Binding-site contacts:
Ligand atom OE2 contacts residue ALA149 of chain 1.B at 3.7 Å.
Ligand atom N contacts residue ALA149 of chain 1.B at 3.2 Å (h-bond).
Ligand atom N contacts residue ASP278 of chain 1.B at 3.4 Å (salt-bridge).
Ligand atom C contacts residue TYR199 of chain 1.B at 4.1 Å (hydrophobic).
Ligand atom OXT contacts residue TYR199 of chain 1.B at 4.2 Å.
Ligand atom OXT contacts residue SER128 of chain 1.B at 3.1 Å (h-bond).
Ligand atom N contacts residue THR151 of chain 1.B at 3.2 Å (h-bond).
Ligand atom CA contacts residue ALA149 of chain 1.B at 3.7 Å (hydrophobic).
Ligand atom C contacts residue THR151 of chain 1.B at 4.2 Å.
Ligand atom OE1 contacts residue LYS360 of chain 1.B at 3.5 Å (salt-bridge).
Ligand atom O contacts residue SER128 of chain 1.B at 3.9 Å.
Ligand atom OE1 contacts residue ARG44 of chain 1.B at 3.2 Å (salt-bridge).
Ligand atom CD contacts residue ALA149 of chain 1.B at 4.1 Å (hydrophobic).
Ligand atom OE2 contacts residue SER126 of chain 1.B at 2.9 Å (h-bond).
Ligand atom OE1 contacts residue ALA149 of chain 1.B at 4.5 Å.
Ligand atom CD contacts residue SER126 of chain 1.B at 3.8 Å.
Ligand atom CG contacts residue SER126 of chain 1.B at 3.9 Å.
Ligand atom OXT contacts residue SER150 of chain 1.B at 4.0 Å.
Ligand atom CB contacts residue ALA149 of chain 1.B at 3.4 Å (hydrophobic).
Ligand atom N contacts residue TYR199 of chain 1.B at 4.4 Å.
Ligand atom OE2 contacts residue ARG40 of chain 1.B at 4.4 Å.
Ligand atom OXT contacts residue ALA149 of chain 1.B at 3.5 Å (h-bond).
Ligand atom OXT contacts residue THR151 of chain 1.B at 3.5 Å (h-bond).
Ligand atom O contacts residue TYR199 of chain 1.B at 3.4 Å.
Ligand atom CA contacts residue THR151 of chain 1.B at 4.3 Å.
Ligand atom CA contacts residue ASP278 of chain 1.B at 4.4 Å.
Ligand atom CD contacts residue ARG44 of chain 1.B at 3.9 Å.
Ligand atom OE1 contacts residue ARG40 of chain 1.B at 3.3 Å.
Ligand atom OE2 contacts residue ARG44 of chain 1.B at 3.2 Å (salt-bridge).
Ligand atom CD contacts residue LYS360 of chain 1.B at 4.3 Å.
Ligand atom CD contacts residue ARG40 of chain 1.B at 3.7 Å.
Ligand atom CB contacts residue SER126 of chain 1.B at 3.4 Å.
Ligand atom O contacts residue TYR127 of chain 1.B at 4.1 Å.
Ligand atom CA contacts residue TYR199 of chain 1.B at 4.4 Å (hydrophobic).
Ligand atom CG contacts residue ARG40 of chain 1.B at 3.8 Å.
Ligand atom C contacts residue SER128 of chain 1.B at 3.9 Å.
Ligand atom C contacts residue ALA149 of chain 1.B at 4.1 Å (hydrophobic).

This small molecule binds to this protein.
Small molecule (SMILES): N[C@@H](CCC(=O)O)C(=O)O

Sequence of chain 1.B:
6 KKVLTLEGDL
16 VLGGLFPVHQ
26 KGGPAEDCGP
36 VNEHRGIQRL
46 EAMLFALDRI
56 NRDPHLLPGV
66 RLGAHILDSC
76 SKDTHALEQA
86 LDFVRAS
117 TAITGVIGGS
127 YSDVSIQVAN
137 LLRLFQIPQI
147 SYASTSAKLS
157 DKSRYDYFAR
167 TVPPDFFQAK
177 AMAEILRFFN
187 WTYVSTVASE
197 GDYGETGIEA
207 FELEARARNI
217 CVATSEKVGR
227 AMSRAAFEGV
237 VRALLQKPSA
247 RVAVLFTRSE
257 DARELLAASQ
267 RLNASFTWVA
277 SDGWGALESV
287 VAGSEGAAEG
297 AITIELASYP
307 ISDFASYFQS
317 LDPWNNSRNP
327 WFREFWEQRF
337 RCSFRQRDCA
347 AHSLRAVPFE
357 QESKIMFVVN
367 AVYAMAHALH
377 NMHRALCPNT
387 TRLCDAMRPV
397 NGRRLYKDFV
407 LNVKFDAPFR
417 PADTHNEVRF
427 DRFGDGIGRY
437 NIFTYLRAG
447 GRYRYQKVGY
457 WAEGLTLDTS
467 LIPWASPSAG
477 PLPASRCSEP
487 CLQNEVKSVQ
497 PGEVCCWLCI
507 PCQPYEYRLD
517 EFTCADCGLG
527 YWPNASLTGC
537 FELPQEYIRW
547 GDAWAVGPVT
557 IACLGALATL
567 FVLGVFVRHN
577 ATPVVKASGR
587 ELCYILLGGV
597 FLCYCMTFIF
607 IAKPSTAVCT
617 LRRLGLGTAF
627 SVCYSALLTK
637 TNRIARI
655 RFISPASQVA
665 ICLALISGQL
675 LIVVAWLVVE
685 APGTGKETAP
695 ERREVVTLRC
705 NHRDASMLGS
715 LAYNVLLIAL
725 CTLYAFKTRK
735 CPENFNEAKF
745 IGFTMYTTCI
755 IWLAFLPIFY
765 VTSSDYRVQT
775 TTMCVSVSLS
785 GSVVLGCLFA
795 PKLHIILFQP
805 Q